Sequence of chain 1.A:
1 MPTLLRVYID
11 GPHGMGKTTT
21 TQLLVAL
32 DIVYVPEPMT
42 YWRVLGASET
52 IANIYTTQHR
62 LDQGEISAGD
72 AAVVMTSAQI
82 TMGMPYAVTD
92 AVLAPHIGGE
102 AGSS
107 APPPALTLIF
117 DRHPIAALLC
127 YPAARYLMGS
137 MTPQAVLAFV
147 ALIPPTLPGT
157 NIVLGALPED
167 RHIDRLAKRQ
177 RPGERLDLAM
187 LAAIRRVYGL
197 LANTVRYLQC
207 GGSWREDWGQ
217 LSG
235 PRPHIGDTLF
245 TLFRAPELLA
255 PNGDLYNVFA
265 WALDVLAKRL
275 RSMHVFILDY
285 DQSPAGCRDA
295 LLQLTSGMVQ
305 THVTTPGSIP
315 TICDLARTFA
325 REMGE

Binding-site contacts:
Ligand atom N2 contacts residue TYR127 of chain 1.A at 3.8 Å.
Ligand atom O3' contacts residue TRP43 of chain 1.A at 3.8 Å.
Ligand atom C1' contacts residue TYR127 of chain 1.A at 3.5 Å (hydrophobic).
Ligand atom C3' contacts residue GLU180 of chain 1.A at 3.4 Å.
Ligand atom O4' contacts residue ARG177 of chain 1.A at 3.3 Å (salt-bridge).
Ligand atom C4' contacts residue GLU38 of chain 1.A at 3.4 Å.
Ligand atom C2 contacts residue GLN80 of chain 1.A at 3.5 Å.
Ligand atom O3' contacts residue ILE52 of chain 1.A at 3.6 Å.
Ligand atom N7 contacts residue ILE55 of chain 1.A at 3.6 Å.
Ligand atom C4 contacts residue TYR127 of chain 1.A at 3.2 Å (hydrophobic).
Ligand atom C4' contacts residue ARG118 of chain 1.A at 3.3 Å.
Ligand atom O4' contacts residue ARG118 of chain 1.A at 2.9 Å (salt-bridge).
Ligand atom C4' contacts residue HIS13 of chain 1.A at 3.9 Å.
Ligand atom O3' contacts residue GLU38 of chain 1.A at 3.1 Å (salt-bridge).
Ligand atom C3' contacts residue ARG177 of chain 1.A at 3.4 Å.
Ligand atom C2 contacts residue TYR127 of chain 1.A at 3.5 Å (hydrophobic).
Ligand atom O4' contacts residue GLU38 of chain 1.A at 3.5 Å (salt-bridge).
Ligand atom O6 contacts residue GLN80 of chain 1.A at 2.7 Å (h-bond).
Ligand atom C5 contacts residue TYR127 of chain 1.A at 3.4 Å (hydrophobic).
Ligand atom O3' contacts residue ARG177 of chain 1.A at 3.1 Å.
Ligand atom C8 contacts residue ARG131 of chain 1.A at 3.9 Å.
Ligand atom N1 contacts residue TYR127 of chain 1.A at 3.5 Å.
Ligand atom N3 contacts residue MET83 of chain 1.A at 3.7 Å.
Ligand atom O6 contacts residue ILE55 of chain 1.A at 3.4 Å.
Ligand atom C6 contacts residue TYR127 of chain 1.A at 3.9 Å (hydrophobic).
Ligand atom C8 contacts residue TYR56 of chain 1.A at 3.5 Å (hydrophobic).
Ligand atom C6 contacts residue ILE55 of chain 1.A at 3.9 Å (hydrophobic).
Ligand atom N7 contacts residue ARG131 of chain 1.A at 3.1 Å (salt-bridge).
Ligand atom N1 contacts residue GLN80 of chain 1.A at 2.6 Å (h-bond).
Ligand atom O4' contacts residue HIS13 of chain 1.A at 2.9 Å.
Ligand atom O4' contacts residue SO41 of chain 1.C at 3.8 Å.
Ligand atom N7 contacts residue TYR127 of chain 1.A at 3.9 Å.
Ligand atom N2 contacts residue GLN80 of chain 1.A at 3.5 Å (h-bond).
Ligand atom C6 contacts residue GLN80 of chain 1.A at 3.4 Å.
Ligand atom O6 contacts residue ARG131 of chain 1.A at 3.0 Å (salt-bridge).
Ligand atom C2' contacts residue HIS13 of chain 1.A at 3.7 Å.
Ligand atom N2 contacts residue MET83 of chain 1.A at 3.5 Å.
Ligand atom N9 contacts residue TYR127 of chain 1.A at 3.3 Å.
Ligand atom N3 contacts residue TYR127 of chain 1.A at 3.4 Å.
Ligand atom C8 contacts residue TYR127 of chain 1.A at 3.8 Å (hydrophobic).

This small molecule binds to this protein.
Small molecule (SMILES): Nc1nc2c(ncn2CCC(CO)CO)c(=O)[nH]1